Binding-site contacts:
Ligand atom C11 contacts residue PHE242 of chain 1.A at 4.0 Å (hydrophobic).
Ligand atom C02 contacts residue SER155 of chain 1.A at 3.2 Å.
Ligand atom N05 contacts residue TRP51 of chain 1.A at 4.0 Å.
Ligand atom C02 contacts residue TRP51 of chain 1.A at 4.4 Å (hydrophobic).
Ligand atom C06 contacts residue PHE191 of chain 1.A at 3.5 Å (hydrophobic).
Ligand atom C03 contacts residue PHE191 of chain 1.A at 3.7 Å (hydrophobic).
Ligand atom C11 contacts residue PHE191 of chain 1.A at 4.4 Å (hydrophobic).
Ligand atom C09 contacts residue THR159 of chain 1.A at 3.7 Å.
Ligand atom S10 contacts residue THR159 of chain 1.A at 3.7 Å.
Ligand atom N05 contacts residue TYR52 of chain 1.A at 4.4 Å.
Ligand atom C03 contacts residue SER155 of chain 1.A at 4.2 Å.
Ligand atom C02 contacts residue ALA156 of chain 1.A at 3.6 Å (hydrophobic).
Ligand atom C08 contacts residue PHE191 of chain 1.A at 3.9 Å (hydrophobic).
Ligand atom C02 contacts residue PHE191 of chain 1.A at 4.2 Å (hydrophobic).
Ligand atom N07 contacts residue PHE191 of chain 1.A at 3.8 Å.
Ligand atom C09 contacts residue VAL110 of chain 1.A at 4.2 Å (hydrophobic).
Ligand atom C11 contacts residue PHE243 of chain 1.A at 4.1 Å (hydrophobic).
Ligand atom C08 contacts residue ILE214 of chain 1.A at 4.3 Å (hydrophobic).
Ligand atom S10 contacts residue ALA156 of chain 1.A at 4.1 Å.
Ligand atom C01 contacts residue SER155 of chain 1.A at 4.2 Å.
Ligand atom S10 contacts residue PHE191 of chain 1.A at 3.6 Å.
Ligand atom O04 contacts residue TRP51 of chain 1.A at 3.2 Å.
Ligand atom O04 contacts residue ALA265 of chain 1.A at 3.7 Å.
Ligand atom C01 contacts residue ALA156 of chain 1.A at 3.4 Å (hydrophobic).
Ligand atom C06 contacts residue TYR52 of chain 1.A at 4.2 Å (hydrophobic).
Ligand atom N07 contacts residue TYR52 of chain 1.A at 4.3 Å.
Ligand atom C03 contacts residue TRP51 of chain 1.A at 3.8 Å (hydrophobic).
Ligand atom O04 contacts residue PHE191 of chain 1.A at 4.0 Å.
Ligand atom C01 contacts residue TRP51 of chain 1.A at 3.3 Å (hydrophobic).
Ligand atom N05 contacts residue PHE191 of chain 1.A at 3.7 Å.
Ligand atom C11 contacts residue ILE214 of chain 1.A at 4.0 Å (hydrophobic).
Ligand atom C09 contacts residue PHE191 of chain 1.A at 4.1 Å (hydrophobic).
Ligand atom O04 contacts residue SER155 of chain 1.A at 4.2 Å.
Ligand atom C01 contacts residue TYR52 of chain 1.A at 4.0 Å (hydrophobic).
Ligand atom S10 contacts residue VAL110 of chain 1.A at 4.4 Å.

Sequence of chain 1.A:
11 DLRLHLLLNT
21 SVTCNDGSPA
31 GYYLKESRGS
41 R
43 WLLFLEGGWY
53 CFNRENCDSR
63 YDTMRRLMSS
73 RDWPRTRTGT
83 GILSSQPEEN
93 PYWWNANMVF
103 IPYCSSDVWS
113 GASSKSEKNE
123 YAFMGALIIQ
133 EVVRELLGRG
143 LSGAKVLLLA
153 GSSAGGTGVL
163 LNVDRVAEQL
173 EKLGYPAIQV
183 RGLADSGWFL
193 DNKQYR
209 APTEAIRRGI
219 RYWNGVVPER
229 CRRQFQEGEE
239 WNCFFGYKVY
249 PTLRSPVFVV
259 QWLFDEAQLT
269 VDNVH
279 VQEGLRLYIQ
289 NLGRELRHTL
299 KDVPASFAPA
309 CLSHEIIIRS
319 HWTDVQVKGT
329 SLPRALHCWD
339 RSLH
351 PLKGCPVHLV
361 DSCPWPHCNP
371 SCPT

A small-molecule ligand and the protein it binds are described below.
Small molecule (SMILES): CCC(=O)Nc1nc(C)cs1